This protein binds this small molecule.
Small molecule (SMILES): CC(=O)N[C@@H]1[C@@H](O)[C@H](O)[C@@H](CO)O[C@H]1O

Sequence of chain 1.B:
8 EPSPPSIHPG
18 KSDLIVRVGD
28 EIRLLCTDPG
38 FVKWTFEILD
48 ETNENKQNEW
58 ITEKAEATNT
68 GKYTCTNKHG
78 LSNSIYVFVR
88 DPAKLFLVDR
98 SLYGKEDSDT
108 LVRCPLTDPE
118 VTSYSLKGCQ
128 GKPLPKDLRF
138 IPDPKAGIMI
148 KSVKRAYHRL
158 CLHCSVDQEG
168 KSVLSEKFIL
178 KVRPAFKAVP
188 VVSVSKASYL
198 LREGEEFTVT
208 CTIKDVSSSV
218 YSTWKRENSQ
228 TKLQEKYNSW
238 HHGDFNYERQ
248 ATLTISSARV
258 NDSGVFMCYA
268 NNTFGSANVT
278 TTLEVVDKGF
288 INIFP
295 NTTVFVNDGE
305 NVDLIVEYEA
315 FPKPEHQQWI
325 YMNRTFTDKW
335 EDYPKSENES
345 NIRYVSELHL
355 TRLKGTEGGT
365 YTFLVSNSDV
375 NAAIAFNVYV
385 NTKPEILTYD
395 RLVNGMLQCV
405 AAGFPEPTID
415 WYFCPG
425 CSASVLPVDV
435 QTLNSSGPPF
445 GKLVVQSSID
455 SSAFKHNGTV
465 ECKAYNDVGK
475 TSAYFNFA

Binding-site contacts:
Ligand atom O7 contacts residue ASN275 of chain 1.B at 2.7 Å (h-bond).
Ligand atom C4 contacts residue ASN275 of chain 1.B at 4.3 Å.
Ligand atom O7 contacts residue SER273 of chain 1.B at 4.5 Å.
Ligand atom C7 contacts residue ASN275 of chain 1.B at 3.2 Å.
Ligand atom C2 contacts residue ASN275 of chain 1.B at 2.5 Å.
Ligand atom O7 contacts residue ALA274 of chain 1.B at 3.6 Å.
Ligand atom C5 contacts residue ASN275 of chain 1.B at 3.7 Å.
Ligand atom C3 contacts residue ASN275 of chain 1.B at 3.8 Å.
Ligand atom O5 contacts residue ASN275 of chain 1.B at 2.4 Å (h-bond).
Ligand atom C8 contacts residue ASN275 of chain 1.B at 3.8 Å.
Ligand atom C1 contacts residue ASN275 of chain 1.B at 1.4 Å.
Ligand atom C7 contacts residue ALA274 of chain 1.B at 4.4 Å (hydrophobic).
Ligand atom N2 contacts residue ASN275 of chain 1.B at 2.9 Å (h-bond).